Binding-site contacts:
Ligand atom O2 contacts residue HIS630 of chain 4.B at 4.0 Å.
Ligand atom C6 contacts residue PHE629 of chain 4.G at 4.0 Å (hydrophobic).
Ligand atom N1 contacts residue HIS628 of chain 4.G at 2.6 Å (h-bond).
Ligand atom C6 contacts residue HIS628 of chain 4.G at 3.1 Å.
Ligand atom C2 contacts residue HIS630 of chain 4.B at 3.8 Å.
Ligand atom N3 contacts residue HIS630 of chain 4.B at 3.1 Å (h-bond).
Ligand atom O2 contacts residue HIS628 of chain 4.G at 3.5 Å (h-bond).
Ligand atom C4 contacts residue HIS630 of chain 4.B at 3.6 Å.
Ligand atom C2 contacts residue HIS628 of chain 4.G at 3.3 Å.
Ligand atom N1 contacts residue PHE629 of chain 4.G at 4.2 Å.
Ligand atom C5 contacts residue PHE629 of chain 4.B at 4.0 Å (hydrophobic).
Ligand atom C5 contacts residue HIS628 of chain 4.G at 4.0 Å.
Ligand atom N4 contacts residue PHE629 of chain 4.B at 4.4 Å.
Ligand atom C4 contacts residue HIS628 of chain 4.G at 4.4 Å.
Ligand atom N4 contacts residue HIS630 of chain 4.B at 3.2 Å (h-bond).
Ligand atom O2 contacts residue GLY627 of chain 4.G at 3.9 Å.
Ligand atom O2 contacts residue ASP626 of chain 4.G at 4.2 Å.
Ligand atom N3 contacts residue HIS628 of chain 4.G at 4.1 Å.

The protein below binds the small molecule below.
Small molecule (SMILES): Nc1ccnc(=O)[nH]1

Sequence of chain 4.B:
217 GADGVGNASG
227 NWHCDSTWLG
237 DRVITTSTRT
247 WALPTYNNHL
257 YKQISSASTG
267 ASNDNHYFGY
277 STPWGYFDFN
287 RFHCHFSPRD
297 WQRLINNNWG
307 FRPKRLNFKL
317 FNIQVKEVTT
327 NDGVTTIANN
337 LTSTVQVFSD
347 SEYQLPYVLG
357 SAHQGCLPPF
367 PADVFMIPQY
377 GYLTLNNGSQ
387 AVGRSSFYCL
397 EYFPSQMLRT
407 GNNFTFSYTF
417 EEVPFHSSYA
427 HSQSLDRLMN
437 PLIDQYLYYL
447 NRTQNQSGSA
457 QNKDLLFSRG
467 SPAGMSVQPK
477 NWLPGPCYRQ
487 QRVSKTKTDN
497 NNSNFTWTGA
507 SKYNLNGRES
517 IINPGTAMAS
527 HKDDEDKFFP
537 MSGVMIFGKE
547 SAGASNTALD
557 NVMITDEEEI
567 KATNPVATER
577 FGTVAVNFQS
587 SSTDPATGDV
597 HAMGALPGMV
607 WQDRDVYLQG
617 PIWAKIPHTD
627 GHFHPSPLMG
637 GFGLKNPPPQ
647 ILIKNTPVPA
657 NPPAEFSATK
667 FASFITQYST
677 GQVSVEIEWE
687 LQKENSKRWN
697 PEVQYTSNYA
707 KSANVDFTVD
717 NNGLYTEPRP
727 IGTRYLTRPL

Sequence of chain 4.G:
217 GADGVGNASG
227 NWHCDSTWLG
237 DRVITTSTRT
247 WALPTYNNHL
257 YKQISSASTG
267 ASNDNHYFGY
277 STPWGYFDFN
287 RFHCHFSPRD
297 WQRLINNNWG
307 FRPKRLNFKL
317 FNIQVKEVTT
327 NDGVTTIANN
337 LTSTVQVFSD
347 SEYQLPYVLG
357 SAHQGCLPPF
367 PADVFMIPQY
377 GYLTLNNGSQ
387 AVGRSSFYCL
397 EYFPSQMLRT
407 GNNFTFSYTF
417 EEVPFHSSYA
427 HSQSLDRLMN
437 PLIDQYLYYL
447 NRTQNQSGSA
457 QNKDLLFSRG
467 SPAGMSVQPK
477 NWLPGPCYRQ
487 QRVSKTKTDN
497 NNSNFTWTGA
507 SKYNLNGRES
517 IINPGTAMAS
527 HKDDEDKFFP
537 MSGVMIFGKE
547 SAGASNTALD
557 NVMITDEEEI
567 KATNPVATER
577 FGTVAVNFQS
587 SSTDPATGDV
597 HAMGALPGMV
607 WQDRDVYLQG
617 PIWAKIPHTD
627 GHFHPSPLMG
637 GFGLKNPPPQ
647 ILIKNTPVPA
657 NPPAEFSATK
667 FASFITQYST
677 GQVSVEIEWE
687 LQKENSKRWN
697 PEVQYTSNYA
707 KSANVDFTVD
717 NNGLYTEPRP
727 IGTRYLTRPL